Sequence of chain 2.A:
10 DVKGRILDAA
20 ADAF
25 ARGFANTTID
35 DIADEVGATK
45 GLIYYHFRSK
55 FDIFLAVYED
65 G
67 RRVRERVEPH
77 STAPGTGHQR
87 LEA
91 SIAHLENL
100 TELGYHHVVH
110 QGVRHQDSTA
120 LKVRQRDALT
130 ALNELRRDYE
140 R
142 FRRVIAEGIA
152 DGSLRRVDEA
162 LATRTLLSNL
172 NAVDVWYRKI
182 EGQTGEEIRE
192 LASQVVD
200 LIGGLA

Binding-site contacts:
Ligand atom C3 contacts residue ARG135 of chain 2.A at 3.6 Å.
Ligand atom C contacts residue HIS105 of chain 2.A at 3.8 Å.
Ligand atom O2B contacts residue ASN172 of chain 2.A at 3.5 Å (h-bond).
Ligand atom O1B contacts residue ASN97 of chain 2.A at 3.9 Å.
Ligand atom B contacts residue ARG135 of chain 2.A at 3.6 Å.
Ligand atom C1 contacts residue ASN172 of chain 2.A at 3.5 Å.
Ligand atom O3B contacts residue TYR138 of chain 2.A at 3.8 Å.
Ligand atom O1B contacts residue HIS105 of chain 2.A at 3.2 Å.
Ligand atom B contacts residue HIS109 of chain 2.A at 4.1 Å.
Ligand atom B contacts residue ASN172 of chain 2.A at 3.6 Å.
Ligand atom O2B contacts residue VAL108 of chain 2.A at 4.1 Å.
Ligand atom O2 contacts residue ARG135 of chain 2.A at 2.9 Å (salt-bridge).
Ligand atom C contacts residue ASN172 of chain 2.A at 4.1 Å.
Ligand atom O1 contacts residue HIS109 of chain 2.A at 4.1 Å.
Ligand atom O2B contacts residue ARG135 of chain 2.A at 3.7 Å.
Ligand atom C1B contacts residue VAL69 of chain 2.A at 4.0 Å (hydrophobic).
Ligand atom C1 contacts residue ARG135 of chain 2.A at 3.4 Å.
Ligand atom N contacts residue HIS94 of chain 2.A at 3.6 Å (h-bond).
Ligand atom N contacts residue HIS105 of chain 2.A at 2.9 Å (h-bond).
Ligand atom O1 contacts residue ARG135 of chain 2.A at 2.8 Å (salt-bridge).
Ligand atom O3 contacts residue ARG135 of chain 2.A at 2.9 Å (salt-bridge).
Ligand atom C3 contacts residue TYR138 of chain 2.A at 3.4 Å (hydrophobic).
Ligand atom O2 contacts residue LEU168 of chain 2.A at 4.0 Å.
Ligand atom C3B contacts residue HIS94 of chain 2.A at 3.5 Å.
Ligand atom N contacts residue ASN172 of chain 2.A at 3.0 Å (h-bond).
Ligand atom C2B contacts residue VAL108 of chain 2.A at 3.8 Å (hydrophobic).
Ligand atom C2 contacts residue TYR138 of chain 2.A at 3.9 Å (hydrophobic).
Ligand atom O3 contacts residue MSE66 of chain 2.A at 3.5 Å (h-bond).
Ligand atom O3B contacts residue ASN172 of chain 2.A at 3.8 Å.
Ligand atom C1B contacts residue ASN97 of chain 2.A at 3.9 Å.
Ligand atom O3B contacts residue HIS94 of chain 2.A at 3.0 Å.
Ligand atom C3B contacts residue VAL69 of chain 2.A at 3.9 Å (hydrophobic).
Ligand atom C2B contacts residue HIS105 of chain 2.A at 3.7 Å.
Ligand atom O1 contacts residue ASN172 of chain 2.A at 2.6 Å (h-bond).
Ligand atom C2 contacts residue ARG135 of chain 2.A at 3.4 Å.
Ligand atom O2 contacts residue GLU139 of chain 2.A at 3.6 Å.
Ligand atom O2B contacts residue HIS109 of chain 2.A at 2.7 Å (h-bond).
Ligand atom O2 contacts residue TYR138 of chain 2.A at 3.5 Å.
Ligand atom C3 contacts residue MSE66 of chain 2.A at 3.6 Å.
Ligand atom C2B contacts residue HIS109 of chain 2.A at 3.4 Å.

The protein below binds the small molecule below.
Small molecule (SMILES): NC1(CO)CO[B-]2(OCC(O)CO2)OC1